Sequence of chain 3.C:
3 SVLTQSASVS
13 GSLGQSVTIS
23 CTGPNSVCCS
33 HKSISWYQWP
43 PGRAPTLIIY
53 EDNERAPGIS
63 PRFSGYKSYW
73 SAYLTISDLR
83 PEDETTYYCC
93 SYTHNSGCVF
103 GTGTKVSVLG

Sequence of chain 3.B:
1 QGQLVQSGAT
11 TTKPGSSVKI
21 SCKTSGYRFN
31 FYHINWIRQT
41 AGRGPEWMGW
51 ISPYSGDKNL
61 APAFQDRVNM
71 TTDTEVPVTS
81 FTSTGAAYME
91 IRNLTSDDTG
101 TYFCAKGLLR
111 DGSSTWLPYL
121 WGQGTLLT

Sequence of chain 3.A:
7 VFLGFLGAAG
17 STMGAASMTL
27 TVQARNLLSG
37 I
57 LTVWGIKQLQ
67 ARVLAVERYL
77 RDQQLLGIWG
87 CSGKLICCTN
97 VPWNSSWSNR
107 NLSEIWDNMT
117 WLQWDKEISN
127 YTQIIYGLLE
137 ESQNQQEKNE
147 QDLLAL

A protein and the small-molecule ligand that binds it are described below.
Small molecule (SMILES): CC(=O)N[C@H]1[C@H](O[C@H]2[C@H](O)[C@@H](NC(C)=O)CO[C@@H]2CO)O[C@H](CO)[C@@H](O[C@@H]2O[C@H](CO[C@H]3O[C@H](CO)[C@@H](O)[C@H](O[C@H]4O[C@H](CO)[C@@H](O)[C@H](O)[C@@H]4O)[C@@H]3O)[C@@H](O)[C@H](O[C@H]3O[C@H](CO)[C@@H](O)[C@H](O)[C@@H]3O)[C@@H]2O)[C@@H]1O

Binding-site contacts:
Ligand atom C3 contacts residue GLY112 of chain 3.B at 3.5 Å.
Ligand atom O7 contacts residue ASN58 of chain 3.D at 2.8 Å (h-bond).
Ligand atom O4 contacts residue ASP57 of chain 3.B at 2.6 Å (salt-bridge).
Ligand atom O4 contacts residue SER55 of chain 3.B at 2.5 Å (h-bond).
Ligand atom C6 contacts residue TRP50 of chain 3.B at 3.3 Å (hydrophobic).
Ligand atom C6 contacts residue ASP57 of chain 3.B at 3.5 Å.
Ligand atom O6 contacts residue ASP111 of chain 3.B at 2.7 Å (salt-bridge).
Ligand atom C7 contacts residue SER17 of chain 3.A at 3.3 Å.
Ligand atom O3 contacts residue HIS33 of chain 3.B at 3.0 Å (h-bond).
Ligand atom O2 contacts residue THR115 of chain 3.B at 2.5 Å (h-bond).
Ligand atom C8 contacts residue PHE31 of chain 3.B at 3.2 Å (hydrophobic).
Ligand atom O6 contacts residue ASN59 of chain 3.B at 3.3 Å (h-bond).
Ligand atom O6 contacts residue PHE31 of chain 3.B at 3.1 Å (h-bond).
Ligand atom C8 contacts residue SER17 of chain 3.A at 3.4 Å.
Ligand atom O4 contacts residue THR115 of chain 3.B at 3.5 Å.
Ligand atom O6 contacts residue ARG110 of chain 3.B at 3.1 Å (salt-bridge).
Ligand atom O7 contacts residue SER17 of chain 3.A at 2.7 Å (h-bond).
Ligand atom O5 contacts residue ASN97 of chain 3.C at 3.5 Å.
Ligand atom O7 contacts residue SER52 of chain 3.B at 3.5 Å (h-bond).
Ligand atom O4 contacts residue GLY112 of chain 3.B at 3.4 Å.
Ligand atom C6 contacts residue ASN30 of chain 3.B at 3.3 Å.
Ligand atom O7 contacts residue HIS33 of chain 3.B at 3.6 Å (h-bond).
Ligand atom N2 contacts residue ASN58 of chain 3.D at 3.0 Å (h-bond).
Ligand atom C2 contacts residue ASN58 of chain 3.D at 2.5 Å.
Ligand atom C1 contacts residue ASN58 of chain 3.D at 1.4 Å.
Ligand atom O4 contacts residue HIS96 of chain 3.C at 3.2 Å (h-bond).
Ligand atom O5 contacts residue ASN58 of chain 3.D at 2.3 Å (h-bond).
Ligand atom C6 contacts residue ASP111 of chain 3.B at 3.5 Å.
Ligand atom O6 contacts residue ASP57 of chain 3.B at 2.8 Å (salt-bridge).
Ligand atom C5 contacts residue ARG110 of chain 3.B at 3.3 Å.
Ligand atom C7 contacts residue ASN58 of chain 3.D at 3.1 Å.
Ligand atom C7 contacts residue HIS33 of chain 3.B at 3.5 Å.
Ligand atom O6 contacts residue SER55 of chain 3.B at 3.2 Å (h-bond).
Ligand atom O3 contacts residue SER113 of chain 3.B at 2.8 Å (h-bond).
Ligand atom C5 contacts residue ASN58 of chain 3.D at 3.6 Å.
Ligand atom O2 contacts residue GLY112 of chain 3.B at 2.6 Å (h-bond).
Ligand atom C5 contacts residue TYR54 of chain 3.B at 3.6 Å (hydrophobic).
Ligand atom O3 contacts residue GLY112 of chain 3.B at 3.2 Å (h-bond).
Ligand atom O5 contacts residue ARG110 of chain 3.B at 3.2 Å (salt-bridge).
Ligand atom C6 contacts residue PHE31 of chain 3.B at 3.6 Å (hydrophobic).

Sequence of chain 3.D:
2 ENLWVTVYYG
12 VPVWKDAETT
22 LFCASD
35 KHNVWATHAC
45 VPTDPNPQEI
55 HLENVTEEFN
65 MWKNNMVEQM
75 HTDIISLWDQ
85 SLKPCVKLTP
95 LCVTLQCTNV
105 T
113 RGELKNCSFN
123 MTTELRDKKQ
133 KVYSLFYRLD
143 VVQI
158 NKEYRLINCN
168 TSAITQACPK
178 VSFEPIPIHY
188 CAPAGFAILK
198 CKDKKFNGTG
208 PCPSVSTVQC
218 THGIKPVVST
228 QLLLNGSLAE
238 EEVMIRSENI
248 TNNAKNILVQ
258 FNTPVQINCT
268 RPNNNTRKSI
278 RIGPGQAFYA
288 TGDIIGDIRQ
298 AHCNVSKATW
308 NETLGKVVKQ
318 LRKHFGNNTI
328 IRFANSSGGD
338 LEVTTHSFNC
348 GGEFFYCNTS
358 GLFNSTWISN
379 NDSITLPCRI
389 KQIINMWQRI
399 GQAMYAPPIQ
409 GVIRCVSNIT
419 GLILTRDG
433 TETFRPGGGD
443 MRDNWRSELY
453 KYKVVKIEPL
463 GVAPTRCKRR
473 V